The protein below binds the small molecule below.
Small molecule (SMILES): O=C(CCl)NCC1CCN(C(=O)C2(Oc3ccc(Cl)cc3)CCNCC2)CC1

Sequence of chain 2.A:
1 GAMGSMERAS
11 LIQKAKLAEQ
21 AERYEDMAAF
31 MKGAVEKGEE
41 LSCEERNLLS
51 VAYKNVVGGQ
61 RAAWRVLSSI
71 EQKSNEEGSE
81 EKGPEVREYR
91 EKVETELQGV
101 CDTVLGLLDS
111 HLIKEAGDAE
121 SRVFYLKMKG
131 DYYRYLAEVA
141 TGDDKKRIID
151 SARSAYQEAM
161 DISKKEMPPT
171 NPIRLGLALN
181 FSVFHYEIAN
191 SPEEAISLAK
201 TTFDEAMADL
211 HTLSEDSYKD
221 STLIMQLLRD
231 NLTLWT

Sequence of chain 2.B:
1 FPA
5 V

Binding-site contacts:
Ligand atom O1 contacts residue CYS43 of chain 2.A at 3.0 Å (h-bond).
Ligand atom C16 contacts residue VAL5 of chain 2.B at 3.8 Å (hydrophobic).
Ligand atom C2 contacts residue ASN47 of chain 2.A at 3.5 Å.
Ligand atom C10 contacts residue VAL5 of chain 2.B at 3.6 Å (hydrophobic).
Ligand atom C1 contacts residue CYS43 of chain 2.A at 2.6 Å (hydrophobic).
Ligand atom C13 contacts residue GLY176 of chain 2.A at 4.3 Å.
Ligand atom O2 contacts residue ILE224 of chain 2.A at 3.7 Å.
Ligand atom CL2 contacts residue ILE173 of chain 2.A at 3.7 Å.
Ligand atom C19 contacts residue PRO172 of chain 2.A at 4.1 Å (hydrophobic).
Ligand atom C3 contacts residue ASN47 of chain 2.A at 3.8 Å.
Ligand atom C20 contacts residue PRO172 of chain 2.A at 3.6 Å (hydrophobic).
Ligand atom C1 contacts residue ASN47 of chain 2.A at 3.6 Å.
Ligand atom C12 contacts residue PRO172 of chain 2.A at 4.3 Å (hydrophobic).
Ligand atom C4 contacts residue ASN47 of chain 2.A at 4.0 Å.
Ligand atom C13 contacts residue ILE224 of chain 2.A at 4.3 Å (hydrophobic).
Ligand atom C1 contacts residue ILE173 of chain 2.A at 4.1 Å (hydrophobic).
Ligand atom C5 contacts residue ASN47 of chain 2.A at 3.5 Å.
Ligand atom C12 contacts residue VAL5 of chain 2.B at 3.9 Å (hydrophobic).
Ligand atom C3 contacts residue ILE173 of chain 2.A at 3.8 Å (hydrophobic).
Ligand atom N1 contacts residue ASN47 of chain 2.A at 2.8 Å (h-bond).
Ligand atom C11 contacts residue PHE124 of chain 2.A at 4.3 Å (hydrophobic).
Ligand atom N1 contacts residue CYS43 of chain 2.A at 3.6 Å.
Ligand atom N1 contacts residue PHE124 of chain 2.A at 4.1 Å.
Ligand atom CL2 contacts residue PRO172 of chain 2.A at 4.2 Å.
Ligand atom C13 contacts residue PRO172 of chain 2.A at 3.5 Å (hydrophobic).
Ligand atom CL2 contacts residue LYS127 of chain 2.A at 3.4 Å.
Ligand atom C2 contacts residue CYS43 of chain 2.A at 1.8 Å (hydrophobic).
Ligand atom C2 contacts residue ARG46 of chain 2.A at 3.9 Å.
Ligand atom C11 contacts residue VAL5 of chain 2.B at 3.8 Å (hydrophobic).
Ligand atom C14 contacts residue PRO172 of chain 2.A at 4.4 Å (hydrophobic).
Ligand atom C14 contacts residue VAL5 of chain 2.B at 4.0 Å (hydrophobic).
Ligand atom N1 contacts residue ILE173 of chain 2.A at 4.4 Å.
Ligand atom C15 contacts residue VAL5 of chain 2.B at 4.3 Å (hydrophobic).
Ligand atom C12 contacts residue LYS127 of chain 2.A at 4.3 Å.
Ligand atom C15 contacts residue LEU223 of chain 2.A at 4.2 Å (hydrophobic).
Ligand atom CL2 contacts residue GLY176 of chain 2.A at 4.2 Å.
Ligand atom C13 contacts residue VAL5 of chain 2.B at 3.8 Å (hydrophobic).
Ligand atom O1 contacts residue ILE173 of chain 2.A at 3.5 Å.
Ligand atom C9 contacts residue VAL5 of chain 2.B at 4.1 Å (hydrophobic).
Ligand atom C14 contacts residue ILE224 of chain 2.A at 4.0 Å (hydrophobic).